A small-molecule ligand and the protein it binds are described below.
Small molecule (SMILES): C[N+](C)(C)[O-]

Sequence of chain 1.A:
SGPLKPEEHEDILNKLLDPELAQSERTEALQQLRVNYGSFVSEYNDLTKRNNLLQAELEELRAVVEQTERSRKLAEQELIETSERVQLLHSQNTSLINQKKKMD

Binding-site contacts:
Ligand atom CAA contacts residue VAL37 of chain 1.A at 4.2 Å (hydrophobic).
Ligand atom CAA contacts residue ARG36 of chain 1.A at 4.4 Å.
Ligand atom CAD contacts residue VAL37 of chain 1.A at 4.4 Å (hydrophobic).
Ligand atom CAD contacts residue GLN33 of chain 1.A at 4.3 Å.
Ligand atom OAE contacts residue ARG36 of chain 1.A at 4.0 Å.
Ligand atom CAD contacts residue ARG36 of chain 1.A at 4.4 Å.